Sequence of chain 1.A:
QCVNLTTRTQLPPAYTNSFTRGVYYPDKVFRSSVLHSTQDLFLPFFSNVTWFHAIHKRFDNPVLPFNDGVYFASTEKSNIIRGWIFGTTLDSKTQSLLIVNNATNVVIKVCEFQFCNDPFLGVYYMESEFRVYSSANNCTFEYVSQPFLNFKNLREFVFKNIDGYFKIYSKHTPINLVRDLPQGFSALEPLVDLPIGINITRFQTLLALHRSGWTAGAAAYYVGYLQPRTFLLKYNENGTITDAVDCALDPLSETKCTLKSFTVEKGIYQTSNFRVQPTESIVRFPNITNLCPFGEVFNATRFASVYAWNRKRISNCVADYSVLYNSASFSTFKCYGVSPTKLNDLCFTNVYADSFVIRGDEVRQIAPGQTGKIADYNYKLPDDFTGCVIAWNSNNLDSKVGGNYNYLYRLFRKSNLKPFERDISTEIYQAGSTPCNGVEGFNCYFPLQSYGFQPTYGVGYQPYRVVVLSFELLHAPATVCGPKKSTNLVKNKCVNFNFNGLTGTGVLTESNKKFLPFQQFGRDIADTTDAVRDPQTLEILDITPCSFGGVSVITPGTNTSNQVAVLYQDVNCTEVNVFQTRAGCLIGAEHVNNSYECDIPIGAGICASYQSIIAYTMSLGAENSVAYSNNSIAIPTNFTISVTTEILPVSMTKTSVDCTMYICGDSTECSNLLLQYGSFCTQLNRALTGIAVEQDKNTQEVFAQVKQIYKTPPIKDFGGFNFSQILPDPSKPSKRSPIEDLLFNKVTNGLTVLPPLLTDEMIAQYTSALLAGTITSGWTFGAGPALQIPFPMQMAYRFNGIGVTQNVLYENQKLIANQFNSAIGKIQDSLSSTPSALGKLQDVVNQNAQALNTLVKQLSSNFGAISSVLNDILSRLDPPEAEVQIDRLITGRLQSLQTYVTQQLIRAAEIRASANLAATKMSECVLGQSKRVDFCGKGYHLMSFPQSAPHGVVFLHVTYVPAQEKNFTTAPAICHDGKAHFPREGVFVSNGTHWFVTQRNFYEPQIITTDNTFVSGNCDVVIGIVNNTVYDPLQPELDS

The protein below binds the small molecule below.
Small molecule (SMILES): CC(=O)N[C@H]1[C@H](O[C@H]2[C@H](O)[C@@H](NC(C)=O)CO[C@@H]2CO)O[C@H](CO)[C@@H](O)[C@@H]1O

Binding-site contacts:
Ligand atom O5 contacts residue HIS1101 of chain 1.A at 4.4 Å.
Ligand atom C3 contacts residue ASN1098 of chain 1.A at 3.8 Å.
Ligand atom O4 contacts residue HIS1101 of chain 1.A at 3.4 Å (h-bond).
Ligand atom C2 contacts residue THR1100 of chain 1.A at 3.9 Å.
Ligand atom C1 contacts residue ASN1098 of chain 1.A at 1.4 Å.
Ligand atom C1 contacts residue HIS1101 of chain 1.A at 4.4 Å.
Ligand atom C2 contacts residue ASN1098 of chain 1.A at 2.5 Å.
Ligand atom O7 contacts residue HIS1101 of chain 1.A at 3.3 Å.
Ligand atom N2 contacts residue THR1100 of chain 1.A at 3.1 Å (h-bond).
Ligand atom C5 contacts residue ASN1098 of chain 1.A at 3.7 Å.
Ligand atom O7 contacts residue ASN1098 of chain 1.A at 3.6 Å (h-bond).
Ligand atom O3 contacts residue THR1100 of chain 1.A at 4.2 Å.
Ligand atom C3 contacts residue THR1100 of chain 1.A at 3.8 Å.
Ligand atom C3 contacts residue HIS1101 of chain 1.A at 3.7 Å.
Ligand atom C4 contacts residue HIS1101 of chain 1.A at 3.7 Å.
Ligand atom C1 contacts residue THR1100 of chain 1.A at 4.3 Å.
Ligand atom C7 contacts residue HIS1101 of chain 1.A at 3.9 Å.
Ligand atom C4 contacts residue ASN1098 of chain 1.A at 4.2 Å.
Ligand atom C7 contacts residue ASN1098 of chain 1.A at 3.4 Å.
Ligand atom C7 contacts residue THR1100 of chain 1.A at 4.1 Å.
Ligand atom C6 contacts residue PHE1103 of chain 1.A at 3.6 Å (hydrophobic).
Ligand atom C5 contacts residue HIS1101 of chain 1.A at 3.4 Å.
Ligand atom C8 contacts residue THR1100 of chain 1.A at 4.0 Å.
Ligand atom C8 contacts residue ASN1098 of chain 1.A at 3.6 Å.
Ligand atom C1 contacts residue PHE1103 of chain 1.A at 4.3 Å (hydrophobic).
Ligand atom O5 contacts residue PHE1103 of chain 1.A at 3.7 Å.
Ligand atom N2 contacts residue ASN1098 of chain 1.A at 2.9 Å (h-bond).
Ligand atom C5 contacts residue PHE1103 of chain 1.A at 3.8 Å (hydrophobic).
Ligand atom O5 contacts residue ASN1098 of chain 1.A at 2.4 Å (h-bond).
Ligand atom O6 contacts residue PHE1103 of chain 1.A at 4.5 Å.
Ligand atom C6 contacts residue HIS1101 of chain 1.A at 4.3 Å.
Ligand atom C8 contacts residue GLY1099 of chain 1.A at 4.5 Å.